Sequence of chain 2.A:
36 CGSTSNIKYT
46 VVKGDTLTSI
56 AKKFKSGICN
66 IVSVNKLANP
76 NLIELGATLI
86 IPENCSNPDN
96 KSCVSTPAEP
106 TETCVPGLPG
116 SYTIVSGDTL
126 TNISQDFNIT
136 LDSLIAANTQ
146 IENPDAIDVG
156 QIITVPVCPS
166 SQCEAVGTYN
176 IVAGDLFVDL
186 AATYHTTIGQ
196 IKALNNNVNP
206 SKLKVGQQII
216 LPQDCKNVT

This protein binds this small molecule.
Small molecule (SMILES): CC(=O)N[C@@H]1[C@@H](O)[C@H](O[C@@H]2O[C@H](CO)[C@@H](O[C@@H]3O[C@H](CO)[C@@H](O[C@@H]4O[C@H](CO)[C@@H](O)[C@H](O)[C@H]4NC(C)=O)[C@H](O)[C@H]3NC(C)=O)[C@H](O)[C@H]2NC(C)=O)[C@@H](CO)O[C@@H]1O

Binding-site contacts:
Ligand atom C4 contacts residue SER206 of chain 2.A at 3.5 Å.
Ligand atom C5 contacts residue LEU181 of chain 2.A at 3.5 Å (hydrophobic).
Ligand atom C4 contacts residue GLU79 of chain 2.A at 3.2 Å.
Ligand atom O7 contacts residue LEU80 of chain 2.A at 3.3 Å.
Ligand atom C7 contacts residue THR53 of chain 2.A at 3.4 Å.
Ligand atom O3 contacts residue LEU80 of chain 2.A at 3.1 Å (h-bond).
Ligand atom N2 contacts residue ILE78 of chain 2.A at 2.8 Å (h-bond).
Ligand atom C7 contacts residue LEU80 of chain 2.A at 3.4 Å (hydrophobic).
Ligand atom O7 contacts residue THR53 of chain 2.A at 2.6 Å (h-bond).
Ligand atom C8 contacts residue PRO75 of chain 2.A at 3.5 Å (hydrophobic).
Ligand atom O7 contacts residue THR51 of chain 2.A at 3.3 Å.
Ligand atom N2 contacts residue LEU208 of chain 2.A at 2.8 Å (h-bond).
Ligand atom C6 contacts residue ILE78 of chain 2.A at 3.5 Å (hydrophobic).
Ligand atom O3 contacts residue ASN76 of chain 2.A at 2.9 Å (h-bond).
Ligand atom O3 contacts residue PRO205 of chain 2.A at 2.9 Å (h-bond).
Ligand atom C6 contacts residue PRO205 of chain 2.A at 3.4 Å (hydrophobic).
Ligand atom O6 contacts residue LEU80 of chain 2.A at 3.1 Å (h-bond).
Ligand atom O7 contacts residue VAL183 of chain 2.A at 2.9 Å (h-bond).
Ligand atom O6 contacts residue ILE78 of chain 2.A at 3.0 Å (h-bond).
Ligand atom O5 contacts residue ASN76 of chain 2.A at 3.1 Å (h-bond).
Ligand atom C8 contacts residue ILE176 of chain 2.A at 3.4 Å (hydrophobic).
Ligand atom O6 contacts residue LEU77 of chain 2.A at 3.3 Å.
Ligand atom O6 contacts residue ILE193 of chain 2.A at 3.3 Å.
Ligand atom O5 contacts residue PRO205 of chain 2.A at 3.5 Å (h-bond).
Ligand atom N2 contacts residue ASN76 of chain 2.A at 2.9 Å (h-bond).
Ligand atom O6 contacts residue ASN76 of chain 2.A at 2.7 Å (h-bond).
Ligand atom O5 contacts residue SER206 of chain 2.A at 3.5 Å.
Ligand atom O7 contacts residue PHE182 of chain 2.A at 3.4 Å (h-bond).
Ligand atom O1 contacts residue ASN76 of chain 2.A at 3.3 Å (h-bond).
Ligand atom C8 contacts residue VAL46 of chain 2.A at 3.5 Å (hydrophobic).
Ligand atom O6 contacts residue SER206 of chain 2.A at 3.1 Å.
Ligand atom O7 contacts residue GLY179 of chain 2.A at 2.8 Å (h-bond).
Ligand atom O6 contacts residue LEU208 of chain 2.A at 2.9 Å (h-bond).
Ligand atom O5 contacts residue GLU79 of chain 2.A at 3.2 Å.
Ligand atom O6 contacts residue PRO205 of chain 2.A at 2.7 Å (h-bond).
Ligand atom O5 contacts residue LEU181 of chain 2.A at 3.5 Å.
Ligand atom O7 contacts residue SER206 of chain 2.A at 3.0 Å (h-bond).
Ligand atom O4 contacts residue SER206 of chain 2.A at 3.0 Å (h-bond).
Ligand atom C8 contacts residue ASP180 of chain 2.A at 3.5 Å.
Ligand atom O6 contacts residue LYS207 of chain 2.A at 3.3 Å (salt-bridge).